The protein below binds the small molecule below.
Small molecule (SMILES): Cc1cc(C2CC2)nc2nc(CCc3nc(-c4ccccc4)cn3C)nn12

Binding-site contacts:
Ligand atom C4 contacts residue PHE283 of chain 1.D at 3.7 Å (hydrophobic).
Ligand atom C11 contacts residue MET267 of chain 1.D at 3.6 Å (hydrophobic).
Ligand atom C19 contacts residue GLY279 of chain 1.D at 3.6 Å.
Ligand atom C12 contacts residue GLN280 of chain 1.D at 3.3 Å.
Ligand atom C22 contacts residue GLU275 of chain 1.D at 3.5 Å.
Ligand atom C20 contacts residue TYR247 of chain 1.D at 3.5 Å (hydrophobic).
Ligand atom C26 contacts residue SER231 of chain 1.D at 3.7 Å.
Ligand atom N14 contacts residue GLY279 of chain 1.D at 3.6 Å (h-bond).
Ligand atom C12 contacts residue PHE283 of chain 1.D at 3.7 Å (hydrophobic).
Ligand atom C27 contacts residue SER231 of chain 1.D at 3.3 Å.
Ligand atom N2 contacts residue PHE283 of chain 1.D at 3.6 Å.
Ligand atom C22 contacts residue PRO266 of chain 1.D at 3.6 Å (hydrophobic).
Ligand atom C13 contacts residue TYR247 of chain 1.D at 3.2 Å (hydrophobic).
Ligand atom C12 contacts residue TYR247 of chain 1.D at 3.2 Å (hydrophobic).
Ligand atom C21 contacts residue GLU275 of chain 1.D at 3.3 Å.
Ligand atom C26 contacts residue TYR78 of chain 1.D at 3.3 Å (hydrophobic).
Ligand atom C11 contacts residue TYR247 of chain 1.D at 3.6 Å (hydrophobic).
Ligand atom N10 contacts residue PHE283 of chain 1.D at 3.7 Å.
Ligand atom N10 contacts residue PHE250 of chain 1.D at 3.6 Å.
Ligand atom C27 contacts residue LEU229 of chain 1.D at 3.7 Å (hydrophobic).
Ligand atom N17 contacts residue TYR247 of chain 1.D at 2.4 Å (h-bond).
Ligand atom C24 contacts residue MET267 of chain 1.D at 3.6 Å (hydrophobic).
Ligand atom C16 contacts residue GLY279 of chain 1.D at 3.4 Å.
Ligand atom C16 contacts residue MET267 of chain 1.D at 3.6 Å (hydrophobic).
Ligand atom C23 contacts residue PRO266 of chain 1.D at 3.4 Å (hydrophobic).
Ligand atom C19 contacts residue MET267 of chain 1.D at 3.6 Å (hydrophobic).
Ligand atom N6 contacts residue PHE283 of chain 1.D at 3.4 Å.
Ligand atom C4 contacts residue LEU229 of chain 1.D at 3.5 Å (hydrophobic).
Ligand atom C13 contacts residue GLY279 of chain 1.D at 3.6 Å.
Ligand atom C21 contacts residue VAL276 of chain 1.D at 3.7 Å (hydrophobic).
Ligand atom C22 contacts residue LYS272 of chain 1.D at 3.7 Å.
Ligand atom C20 contacts residue GLU275 of chain 1.D at 3.7 Å.
Ligand atom N17 contacts residue GLY279 of chain 1.D at 3.5 Å.
Ligand atom C16 contacts residue TYR247 of chain 1.D at 3.7 Å (hydrophobic).
Ligand atom N8 contacts residue GLN280 of chain 1.D at 3.0 Å (h-bond).
Ligand atom C26 contacts residue ILE246 of chain 1.D at 3.5 Å (hydrophobic).
Ligand atom C27 contacts residue VAL232 of chain 1.D at 3.7 Å (hydrophobic).
Ligand atom C1 contacts residue PHE283 of chain 1.D at 3.4 Å (hydrophobic).
Ligand atom C11 contacts residue PHE250 of chain 1.D at 3.7 Å (hydrophobic).
Ligand atom C7 contacts residue PHE283 of chain 1.D at 3.5 Å (hydrophobic).

Sequence of chain 1.D:
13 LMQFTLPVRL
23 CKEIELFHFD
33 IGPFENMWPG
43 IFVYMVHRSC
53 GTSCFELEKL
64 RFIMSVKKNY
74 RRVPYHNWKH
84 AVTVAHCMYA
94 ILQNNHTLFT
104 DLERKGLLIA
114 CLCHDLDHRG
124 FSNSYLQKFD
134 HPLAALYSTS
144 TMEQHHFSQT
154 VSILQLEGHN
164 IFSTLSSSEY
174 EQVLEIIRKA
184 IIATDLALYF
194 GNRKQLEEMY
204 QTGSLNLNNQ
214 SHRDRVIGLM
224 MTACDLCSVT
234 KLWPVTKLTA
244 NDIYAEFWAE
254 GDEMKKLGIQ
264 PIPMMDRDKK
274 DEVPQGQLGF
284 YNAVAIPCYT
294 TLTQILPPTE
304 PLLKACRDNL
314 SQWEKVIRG